Binding-site contacts:
Ligand atom O5 contacts residue THR156 of chain 12.C at 4.0 Å.
Ligand atom C8 contacts residue ASN154 of chain 12.C at 2.3 Å.
Ligand atom O7 contacts residue ASN154 of chain 12.C at 2.1 Å (h-bond).
Ligand atom O6 contacts residue THR156 of chain 12.C at 2.7 Å (h-bond).
Ligand atom C1 contacts residue THR156 of chain 12.C at 4.2 Å.
Ligand atom C5 contacts residue THR156 of chain 12.C at 4.1 Å.
Ligand atom C6 contacts residue THR156 of chain 12.C at 3.7 Å.
Ligand atom N2 contacts residue ASN154 of chain 12.C at 3.2 Å (h-bond).
Ligand atom C7 contacts residue ASN154 of chain 12.C at 2.2 Å.
Ligand atom O5 contacts residue ASN154 of chain 12.C at 4.1 Å.
Ligand atom C2 contacts residue ASN154 of chain 12.C at 3.6 Å.
Ligand atom O7 contacts residue VAL153 of chain 12.C at 4.1 Å.
Ligand atom O7 contacts residue GLY150 of chain 12.C at 4.2 Å.
Ligand atom C1 contacts residue ASN154 of chain 12.C at 3.0 Å.

The protein below binds the small molecule below.
Small molecule (SMILES): CC(=O)N[C@H]1[C@H](O[C@H]2[C@H](O)[C@@H](NC(C)=O)CO[C@@H]2CO)O[C@H](CO)[C@@H](O)[C@@H]1O

Sequence of chain 12.C:
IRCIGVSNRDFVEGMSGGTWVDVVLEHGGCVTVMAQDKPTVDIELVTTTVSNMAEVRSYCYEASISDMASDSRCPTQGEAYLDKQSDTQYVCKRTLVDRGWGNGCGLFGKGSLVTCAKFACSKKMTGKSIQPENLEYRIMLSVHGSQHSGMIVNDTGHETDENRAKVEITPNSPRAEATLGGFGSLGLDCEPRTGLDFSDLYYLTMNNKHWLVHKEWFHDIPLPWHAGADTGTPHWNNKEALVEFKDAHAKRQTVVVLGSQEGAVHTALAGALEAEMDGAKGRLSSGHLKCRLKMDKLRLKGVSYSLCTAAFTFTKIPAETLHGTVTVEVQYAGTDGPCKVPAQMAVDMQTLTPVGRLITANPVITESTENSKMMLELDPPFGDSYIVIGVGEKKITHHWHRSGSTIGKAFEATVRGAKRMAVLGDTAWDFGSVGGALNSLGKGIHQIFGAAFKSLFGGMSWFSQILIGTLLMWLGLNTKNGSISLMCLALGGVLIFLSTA